Sequence of chain 1.B:
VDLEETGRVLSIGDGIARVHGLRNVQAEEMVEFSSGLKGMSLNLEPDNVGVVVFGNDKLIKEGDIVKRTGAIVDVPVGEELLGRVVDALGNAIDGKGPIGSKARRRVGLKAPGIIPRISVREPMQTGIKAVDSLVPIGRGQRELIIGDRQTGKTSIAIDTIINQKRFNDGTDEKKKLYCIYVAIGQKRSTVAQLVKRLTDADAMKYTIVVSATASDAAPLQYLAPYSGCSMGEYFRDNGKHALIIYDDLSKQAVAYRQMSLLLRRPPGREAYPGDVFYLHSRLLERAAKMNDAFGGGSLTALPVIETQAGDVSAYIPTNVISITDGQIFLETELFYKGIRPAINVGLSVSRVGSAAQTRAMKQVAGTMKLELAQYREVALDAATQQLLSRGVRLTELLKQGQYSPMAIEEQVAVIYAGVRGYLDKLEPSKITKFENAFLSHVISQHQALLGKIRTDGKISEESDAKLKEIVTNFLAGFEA

Binding-site contacts:
Ligand atom PB contacts residue LYS166 of chain 1.F at 3.5 Å.
Ligand atom C5' contacts residue GLY163 of chain 1.F at 3.6 Å.
Ligand atom O3' contacts residue PHE428 of chain 1.F at 3.3 Å.
Ligand atom O1B contacts residue GLY165 of chain 1.F at 3.0 Å (h-bond).
Ligand atom N1 contacts residue TYR349 of chain 1.F at 3.4 Å.
Ligand atom C2 contacts residue THR429 of chain 1.F at 3.6 Å.
Ligand atom O3A contacts residue GLY165 of chain 1.F at 3.1 Å (h-bond).
Ligand atom N6 contacts residue PHE422 of chain 1.F at 3.5 Å.
Ligand atom C6 contacts residue TYR349 of chain 1.F at 3.5 Å (hydrophobic).
Ligand atom O3G contacts residue ALA162 of chain 1.F at 3.5 Å.
Ligand atom O2B contacts residue MG1 of chain 1.U at 2.2 Å.
Ligand atom O2B contacts residue THR167 of chain 1.F at 2.9 Å (h-bond).
Ligand atom O1B contacts residue LYS166 of chain 1.F at 2.7 Å (salt-bridge).
Ligand atom O2G contacts residue MG1 of chain 1.U at 2.0 Å.
Ligand atom O1A contacts residue ARG373 of chain 1.B at 3.2 Å (salt-bridge).
Ligand atom O2A contacts residue GLY165 of chain 1.F at 3.2 Å.
Ligand atom O2B contacts residue LYS166 of chain 1.F at 3.5 Å (salt-bridge).
Ligand atom PB contacts residue MG1 of chain 1.U at 3.3 Å.
Ligand atom O3A contacts residue LYS166 of chain 1.F at 3.6 Å.
Ligand atom O2A contacts residue LYS166 of chain 1.F at 3.5 Å (salt-bridge).
Ligand atom C5 contacts residue TYR349 of chain 1.F at 3.4 Å (hydrophobic).
Ligand atom O1B contacts residue VAL164 of chain 1.F at 3.3 Å (h-bond).
Ligand atom N1 contacts residue ALA425 of chain 1.F at 3.4 Å.
Ligand atom N3B contacts residue ARG373 of chain 1.B at 3.4 Å (salt-bridge).
Ligand atom O2A contacts residue VAL168 of chain 1.F at 2.6 Å (h-bond).
Ligand atom O4' contacts residue GLY163 of chain 1.F at 3.4 Å (h-bond).
Ligand atom O3' contacts residue ARG373 of chain 1.B at 3.5 Å.
Ligand atom O1G contacts residue ILE343 of chain 1.B at 3.5 Å (h-bond).
Ligand atom O2' contacts residue PHE428 of chain 1.F at 3.4 Å.
Ligand atom O3G contacts residue GLY163 of chain 1.F at 3.4 Å (h-bond).
Ligand atom N3B contacts residue GLY163 of chain 1.F at 3.1 Å (h-bond).
Ligand atom PG contacts residue MG1 of chain 1.U at 3.3 Å.
Ligand atom O1G contacts residue ARG193 of chain 1.F at 2.7 Å (salt-bridge).
Ligand atom O2G contacts residue ARG193 of chain 1.F at 3.2 Å (salt-bridge).
Ligand atom O1G contacts residue ARG373 of chain 1.B at 2.9 Å (salt-bridge).
Ligand atom O1G contacts residue SER344 of chain 1.B at 3.2 Å.
Ligand atom N3B contacts residue MG1 of chain 1.U at 3.6 Å.
Ligand atom O2A contacts residue THR167 of chain 1.F at 3.1 Å (h-bond).
Ligand atom O3G contacts residue LYS166 of chain 1.F at 3.0 Å (salt-bridge).
Ligand atom O2' contacts residue VAL371 of chain 1.B at 3.4 Å.

Sequence of chain 1.F:
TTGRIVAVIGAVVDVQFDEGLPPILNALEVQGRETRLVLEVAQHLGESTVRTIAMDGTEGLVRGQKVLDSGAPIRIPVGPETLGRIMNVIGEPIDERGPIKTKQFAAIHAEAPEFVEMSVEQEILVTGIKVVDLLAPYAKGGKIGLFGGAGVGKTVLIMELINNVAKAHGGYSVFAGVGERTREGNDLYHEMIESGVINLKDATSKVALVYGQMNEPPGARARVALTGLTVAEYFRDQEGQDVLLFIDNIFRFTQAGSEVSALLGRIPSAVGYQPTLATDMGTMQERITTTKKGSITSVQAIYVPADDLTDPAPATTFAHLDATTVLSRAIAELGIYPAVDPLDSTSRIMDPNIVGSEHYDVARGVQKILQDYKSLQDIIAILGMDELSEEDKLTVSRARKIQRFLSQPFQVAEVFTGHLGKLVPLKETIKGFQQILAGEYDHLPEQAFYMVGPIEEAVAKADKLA

The protein below binds the small molecule below.
Small molecule (SMILES): Nc1ncnc2c1ncn2[C@@H]1O[C@H](CO[P](=O)(O)O[P](=O)(O)NP(=O)(O)O)[C@@H](O)[C@H]1O